Binding-site contacts:
Ligand atom O4' contacts residue ASN37 of chain 2.A at 1.7 Å (h-bond).
Ligand atom C contacts residue TYR31 of chain 2.A at 3.6 Å (hydrophobic).
Ligand atom C4 contacts residue ASP116 of chain 2.A at 3.8 Å.
Ligand atom C2' contacts residue TRP67 of chain 2.A at 3.8 Å (hydrophobic).
Ligand atom N1 contacts residue TRP67 of chain 2.A at 3.4 Å.
Ligand atom C3 contacts residue ASP116 of chain 2.A at 3.3 Å.
Ligand atom C6 contacts residue THR78 of chain 2.A at 3.5 Å.
Ligand atom C4' contacts residue ALA38 of chain 2.A at 3.5 Å (hydrophobic).
Ligand atom O contacts residue SER15 of chain 2.A at 3.0 Å (h-bond).
Ligand atom C3' contacts residue ASN37 of chain 2.A at 3.7 Å.
Ligand atom N1' contacts residue TRP67 of chain 2.A at 3.5 Å.
Ligand atom C3' contacts residue ALA38 of chain 2.A at 2.7 Å (hydrophobic).
Ligand atom C1' contacts residue VAL35 of chain 2.A at 3.8 Å (hydrophobic).
Ligand atom C6' contacts residue TRP67 of chain 2.A at 3.8 Å (hydrophobic).
Ligand atom C2' contacts residue ALA38 of chain 2.A at 3.7 Å (hydrophobic).
Ligand atom C2' contacts residue SER33 of chain 2.A at 3.1 Å.
Ligand atom C5 contacts residue TRP96 of chain 2.A at 3.6 Å (hydrophobic).
Ligand atom C5 contacts residue THR78 of chain 2.A at 3.7 Å.
Ligand atom C3 contacts residue TRP80 of chain 2.A at 3.9 Å (hydrophobic).
Ligand atom N1' contacts residue VAL35 of chain 2.A at 3.8 Å.
Ligand atom C5' contacts residue ASN37 of chain 2.A at 3.7 Å.
Ligand atom O4' contacts residue ALA74 of chain 2.A at 3.5 Å.
Ligand atom C2' contacts residue VAL35 of chain 2.A at 3.0 Å (hydrophobic).
Ligand atom C1 contacts residue VAL35 of chain 2.A at 3.8 Å (hydrophobic).
Ligand atom C4' contacts residue GLY36 of chain 2.A at 3.9 Å.
Ligand atom N1 contacts residue VAL35 of chain 2.A at 3.3 Å.
Ligand atom C1' contacts residue TRP67 of chain 2.A at 3.5 Å (hydrophobic).
Ligand atom C3' contacts residue TRP67 of chain 2.A at 3.8 Å (hydrophobic).
Ligand atom O contacts residue TYR31 of chain 2.A at 2.7 Å (h-bond).
Ligand atom C4 contacts residue TRP96 of chain 2.A at 3.1 Å (hydrophobic).
Ligand atom C4' contacts residue ASN37 of chain 2.A at 3.0 Å.
Ligand atom O4' contacts residue ALA38 of chain 2.A at 2.9 Å (h-bond).
Ligand atom O contacts residue ASN11 of chain 2.A at 3.1 Å (h-bond).
Ligand atom OXT contacts residue SER15 of chain 2.A at 2.9 Å (h-bond).
Ligand atom C3' contacts residue VAL35 of chain 2.A at 3.1 Å (hydrophobic).
Ligand atom OXT contacts residue VAL35 of chain 2.A at 3.3 Å.
Ligand atom C contacts residue SER15 of chain 2.A at 3.4 Å.
Ligand atom C contacts residue SER33 of chain 2.A at 3.7 Å.
Ligand atom OXT contacts residue SER33 of chain 2.A at 2.3 Å (h-bond).
Ligand atom N1 contacts residue SER33 of chain 2.A at 3.2 Å (h-bond).

Sequence of chain 3.B:
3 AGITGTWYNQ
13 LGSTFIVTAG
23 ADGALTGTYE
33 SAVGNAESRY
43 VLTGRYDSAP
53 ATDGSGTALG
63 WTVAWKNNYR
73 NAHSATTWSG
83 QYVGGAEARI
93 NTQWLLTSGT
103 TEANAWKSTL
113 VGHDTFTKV

Sequence of chain 2.A:
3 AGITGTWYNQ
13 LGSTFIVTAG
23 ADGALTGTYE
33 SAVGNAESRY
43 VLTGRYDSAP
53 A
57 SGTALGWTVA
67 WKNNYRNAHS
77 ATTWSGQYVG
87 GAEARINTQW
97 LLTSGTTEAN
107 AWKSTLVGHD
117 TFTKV

The small molecule below binds the protein below.
Small molecule (SMILES): O=C(O)c1ccccc1/N=N/c1ccc(O)cc1